The protein below binds the small molecule below.
Small molecule (SMILES): CC(C)C[C@H](NC(=O)[C@H](CC(N)=O)NC(=O)[C@@H](NC(=O)[C@H](CCC(=O)O)NC(=O)[C@H](CO)NC(=O)[C@H](CC1=CN=C2C=CC=CC12)NC(=O)[C@@H](N)CC1=CN=C2CC=CC=C12)C(C)C)[C@@H](O)C[C@@H](C)C(=O)N[C@@H](C)C(=O)N[C@@H](CCC(=O)O)C(=O)N[C@@H](Cc1ccccc1)C(=O)O

Sequence of chain 1.A:
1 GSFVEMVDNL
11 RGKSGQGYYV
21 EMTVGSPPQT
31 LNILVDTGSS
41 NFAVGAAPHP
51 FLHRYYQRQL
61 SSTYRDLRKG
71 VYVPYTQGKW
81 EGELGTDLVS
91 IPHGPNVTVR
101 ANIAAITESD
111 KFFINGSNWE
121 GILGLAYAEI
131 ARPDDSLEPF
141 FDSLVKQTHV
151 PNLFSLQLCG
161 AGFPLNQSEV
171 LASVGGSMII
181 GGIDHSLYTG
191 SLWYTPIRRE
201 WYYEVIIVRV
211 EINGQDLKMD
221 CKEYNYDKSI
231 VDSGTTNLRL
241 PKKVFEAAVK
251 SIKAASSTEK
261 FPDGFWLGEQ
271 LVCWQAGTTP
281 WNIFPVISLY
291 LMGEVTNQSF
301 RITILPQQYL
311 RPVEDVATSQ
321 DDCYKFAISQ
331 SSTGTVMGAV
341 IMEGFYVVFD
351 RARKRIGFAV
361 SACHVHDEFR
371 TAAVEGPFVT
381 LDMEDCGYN

Binding-site contacts:
Ligand atom CG contacts residue PRO74 of chain 1.A at 3.5 Å (hydrophobic).
Ligand atom CB contacts residue TYR202 of chain 1.A at 3.5 Å (hydrophobic).
Ligand atom CG contacts residue TYR75 of chain 1.A at 3.5 Å (hydrophobic).
Ligand atom OG contacts residue GLY15 of chain 1.A at 2.7 Å (h-bond).
Ligand atom CZ2 contacts residue GLU269 of chain 1.A at 3.5 Å.
Ligand atom N contacts residue GLY234 of chain 1.A at 2.9 Å (h-bond).
Ligand atom CB contacts residue GLY234 of chain 1.A at 3.5 Å.
Ligand atom N contacts residue GLY15 of chain 1.A at 3.1 Å (h-bond).
Ligand atom CE1 contacts residue GLU129 of chain 1.A at 3.3 Å.
Ligand atom O contacts residue THR76 of chain 1.A at 2.9 Å (h-bond).
Ligand atom N contacts residue THR236 of chain 1.A at 2.9 Å (h-bond).
Ligand atom C contacts residue GLY15 of chain 1.A at 3.5 Å.
Ligand atom CG2 contacts residue GLY234 of chain 1.A at 3.5 Å.
Ligand atom CA contacts residue GLY15 of chain 1.A at 3.2 Å.
Ligand atom CD1 contacts residue LYS325 of chain 1.A at 3.1 Å.
Ligand atom O contacts residue THR235 of chain 1.A at 3.4 Å.
Ligand atom O contacts residue TYR202 of chain 1.A at 2.5 Å (h-bond).
Ligand atom C contacts residue GLY15 of chain 1.A at 3.4 Å.
Ligand atom O contacts residue TYR75 of chain 1.A at 3.2 Å.
Ligand atom C contacts residue GLY234 of chain 1.A at 3.5 Å.
Ligand atom O1 contacts residue ASP232 of chain 1.A at 2.6 Å (salt-bridge).
Ligand atom O contacts residue GLN77 of chain 1.A at 3.1 Å (h-bond).
Ligand atom OD1 contacts residue ARG239 of chain 1.A at 2.6 Å (salt-bridge).
Ligand atom O contacts residue ARG132 of chain 1.A at 3.1 Å (salt-bridge).
Ligand atom C2 contacts residue GLN77 of chain 1.A at 3.6 Å.
Ligand atom O contacts residue ARG311 of chain 1.A at 3.0 Å (salt-bridge).
Ligand atom O1 contacts residue GLY234 of chain 1.A at 3.5 Å (h-bond).
Ligand atom NE1 contacts residue LYS325 of chain 1.A at 2.8 Å (salt-bridge).
Ligand atom OE1 contacts residue LYS325 of chain 1.A at 3.1 Å (salt-bridge).
Ligand atom O contacts residue THR236 of chain 1.A at 2.9 Å (h-bond).
Ligand atom O1 contacts residue ASP36 of chain 1.A at 2.5 Å (salt-bridge).
Ligand atom ND2 contacts residue GLN77 of chain 1.A at 3.5 Å (h-bond).
Ligand atom C6 contacts residue ASP232 of chain 1.A at 3.5 Å.
Ligand atom CG2 contacts residue THR236 of chain 1.A at 3.1 Å.
Ligand atom CG1 contacts residue ILE114 of chain 1.A at 3.1 Å (hydrophobic).
Ligand atom N contacts residue PRO74 of chain 1.A at 2.9 Å (h-bond).
Ligand atom N contacts residue GLY15 of chain 1.A at 3.4 Å (h-bond).
Ligand atom N contacts residue GLY38 of chain 1.A at 3.0 Å (h-bond).
Ligand atom C7 contacts residue ASP232 of chain 1.A at 3.3 Å.
Ligand atom CG contacts residue ARG239 of chain 1.A at 3.2 Å.